Binding-site contacts:
Ligand atom C4 contacts residue ILE350 of chain 2.C at 4.2 Å (hydrophobic).
Ligand atom C4' contacts residue PRO190 of chain 2.C at 4.3 Å (hydrophobic).
Ligand atom O4' contacts residue PRO190 of chain 2.C at 3.2 Å.
Ligand atom O4' contacts residue SER126 of chain 2.C at 4.3 Å.
Ligand atom N7 contacts residue ILE350 of chain 2.C at 3.8 Å.
Ligand atom O2' contacts residue ARG180 of chain 2.C at 3.9 Å.
Ligand atom OP1 contacts residue SER126 of chain 2.C at 2.8 Å (h-bond).
Ligand atom OP1 contacts residue THR124 of chain 2.C at 3.8 Å.
Ligand atom O3' contacts residue SER126 of chain 2.C at 3.3 Å.
Ligand atom C8 contacts residue PRO190 of chain 2.C at 4.2 Å (hydrophobic).
Ligand atom O2' contacts residue THR124 of chain 2.C at 4.1 Å.
Ligand atom N6 contacts residue ILE350 of chain 2.C at 4.0 Å.
Ligand atom OP1 contacts residue LYS73 of chain 2.C at 4.1 Å.
Ligand atom O4' contacts residue THR124 of chain 2.C at 4.3 Å.
Ligand atom N9 contacts residue PRO190 of chain 2.C at 4.1 Å.
Ligand atom N3 contacts residue ARG180 of chain 2.C at 4.0 Å.
Ligand atom C2 contacts residue VAL192 of chain 2.C at 3.7 Å (hydrophobic).
Ligand atom N1 contacts residue VAL192 of chain 2.C at 4.0 Å.
Ligand atom N6 contacts residue THR349 of chain 2.C at 3.9 Å.
Ligand atom C4 contacts residue VAL192 of chain 2.C at 3.9 Å (hydrophobic).
Ligand atom C1' contacts residue PRO190 of chain 2.C at 3.9 Å (hydrophobic).
Ligand atom C4' contacts residue THR124 of chain 2.C at 3.6 Å.
Ligand atom C6 contacts residue ILE350 of chain 2.C at 3.8 Å (hydrophobic).
Ligand atom P contacts residue SER126 of chain 2.C at 3.7 Å.
Ligand atom C3' contacts residue SER126 of chain 2.C at 4.3 Å.
Ligand atom N3 contacts residue VAL192 of chain 2.C at 3.4 Å.
Ligand atom C1' contacts residue ARG180 of chain 2.C at 3.7 Å.
Ligand atom C5' contacts residue SER126 of chain 2.C at 3.9 Å.
Ligand atom C8 contacts residue ILE350 of chain 2.C at 4.1 Å (hydrophobic).
Ligand atom O3' contacts residue THR124 of chain 2.C at 4.2 Å.
Ligand atom O2 contacts residue GLU113 of chain 2.C at 4.2 Å.
Ligand atom OP1 contacts residue THR124 of chain 2.C at 4.0 Å.
Ligand atom C4' contacts residue SER126 of chain 2.C at 3.4 Å.
Ligand atom C2 contacts residue ARG180 of chain 2.C at 3.6 Å.
Ligand atom O2' contacts residue MET125 of chain 2.C at 3.6 Å.
Ligand atom O3' contacts residue MET125 of chain 2.C at 4.3 Å.
Ligand atom O4' contacts residue ARG180 of chain 2.C at 4.0 Å.
Ligand atom C5 contacts residue ILE350 of chain 2.C at 3.6 Å (hydrophobic).
Ligand atom O2' contacts residue SER126 of chain 2.C at 3.6 Å (h-bond).
Ligand atom C5' contacts residue THR124 of chain 2.C at 3.5 Å.

The small molecule below binds the protein below.
Small molecule (SMILES): Nc1ccn([C@@H]2O[C@H](CO[P](=O)(O)O[C@H]3[C@@H](O)[C@H](n4ccc(=O)[nH]c4=O)O[C@@H]3CO[P](=O)(O)O[C@H]3[C@@H](O)[C@H](n4ccc(N)nc4=O)O[C@@H]3CO[P](=O)(O)O[C@H]3[C@@H](O)[C@H](n4ccc(=O)[nH]c4=O)O[C@@H]3CO[P](=O)(O)O[C@H]3[C@@H](O)[C@H](n4cnc5c(=O)nc(N)[nH]c54)O[C@@H]3CO[P](=O)(O)O[C@H]3[C@@H](O)[C@H](n4cnc5c(N)ncnc54)O[C@@H]3CO)[C@@H](O)[C@H]2O)c(=O)n1

Sequence of chain 2.C:
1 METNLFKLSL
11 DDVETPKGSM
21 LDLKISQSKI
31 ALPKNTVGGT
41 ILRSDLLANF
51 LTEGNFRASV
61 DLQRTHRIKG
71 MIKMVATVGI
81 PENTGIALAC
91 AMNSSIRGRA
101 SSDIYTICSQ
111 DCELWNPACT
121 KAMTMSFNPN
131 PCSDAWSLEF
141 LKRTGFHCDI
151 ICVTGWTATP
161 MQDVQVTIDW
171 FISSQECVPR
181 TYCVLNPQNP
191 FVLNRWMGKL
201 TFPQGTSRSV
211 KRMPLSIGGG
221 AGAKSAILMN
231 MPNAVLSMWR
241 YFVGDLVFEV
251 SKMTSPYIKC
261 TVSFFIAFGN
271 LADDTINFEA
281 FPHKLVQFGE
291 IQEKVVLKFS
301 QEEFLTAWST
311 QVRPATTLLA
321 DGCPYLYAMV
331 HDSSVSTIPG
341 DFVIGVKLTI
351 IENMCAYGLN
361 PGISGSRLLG